Sequence of chain 1.A:
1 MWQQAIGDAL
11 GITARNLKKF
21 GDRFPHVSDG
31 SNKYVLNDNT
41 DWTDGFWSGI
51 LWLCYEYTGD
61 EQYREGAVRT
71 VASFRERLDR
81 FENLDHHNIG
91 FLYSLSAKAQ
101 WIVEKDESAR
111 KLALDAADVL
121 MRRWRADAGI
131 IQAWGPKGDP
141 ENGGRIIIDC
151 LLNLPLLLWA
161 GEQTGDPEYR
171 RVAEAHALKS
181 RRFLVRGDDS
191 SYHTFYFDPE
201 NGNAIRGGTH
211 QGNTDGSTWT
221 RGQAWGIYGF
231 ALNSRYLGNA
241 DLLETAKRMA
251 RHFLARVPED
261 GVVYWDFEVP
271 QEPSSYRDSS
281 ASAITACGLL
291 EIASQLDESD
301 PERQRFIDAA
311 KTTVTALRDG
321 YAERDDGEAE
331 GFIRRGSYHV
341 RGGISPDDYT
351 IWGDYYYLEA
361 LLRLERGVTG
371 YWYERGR

Binding-site contacts:
Ligand atom O6A contacts residue ARG221 of chain 1.A at 3.0 Å (salt-bridge).
Ligand atom O5 contacts residue TYR338 of chain 1.A at 3.2 Å (h-bond).
Ligand atom C5 contacts residue ASP149 of chain 1.A at 3.3 Å.
Ligand atom O6A contacts residue GLN211 of chain 1.A at 3.2 Å (h-bond).
Ligand atom C6 contacts residue HIS339 of chain 1.A at 2.9 Å.
Ligand atom C5 contacts residue ILE344 of chain 1.A at 3.4 Å (hydrophobic).
Ligand atom C5 contacts residue TRP42 of chain 1.A at 3.3 Å (hydrophobic).
Ligand atom C3 contacts residue TYR338 of chain 1.A at 3.4 Å (hydrophobic).
Ligand atom C1 contacts residue ILE344 of chain 1.A at 3.0 Å (hydrophobic).
Ligand atom C3 contacts residue TRP42 of chain 1.A at 3.5 Å (hydrophobic).
Ligand atom O3 contacts residue PHE91 of chain 1.A at 3.1 Å.
Ligand atom O2 contacts residue HIS87 of chain 1.A at 3.0 Å (h-bond).
Ligand atom C1 contacts residue TRP42 of chain 1.A at 3.5 Å (hydrophobic).
Ligand atom C3 contacts residue ASN88 of chain 1.A at 2.9 Å.
Ligand atom O6B contacts residue ASP149 of chain 1.A at 3.0 Å (salt-bridge).
Ligand atom O6B contacts residue TRP225 of chain 1.A at 3.3 Å (h-bond).
Ligand atom C1 contacts residue TYR338 of chain 1.A at 3.3 Å (hydrophobic).
Ligand atom C3 contacts residue ILE344 of chain 1.A at 3.5 Å (hydrophobic).
Ligand atom C6 contacts residue ASP149 of chain 1.A at 3.5 Å.
Ligand atom C4 contacts residue ASP149 of chain 1.A at 2.9 Å.
Ligand atom O1 contacts residue SER345 of chain 1.A at 2.7 Å (h-bond).
Ligand atom O2 contacts residue ILE344 of chain 1.A at 3.1 Å.
Ligand atom O6 contacts residue HIS339 of chain 1.A at 2.9 Å.
Ligand atom O6B contacts residue ARG221 of chain 1.A at 2.8 Å (salt-bridge).
Ligand atom C2 contacts residue ASN88 of chain 1.A at 3.2 Å.
Ligand atom O3 contacts residue HIS339 of chain 1.A at 2.7 Å (h-bond).
Ligand atom O3 contacts residue ASN88 of chain 1.A at 2.7 Å (h-bond).
Ligand atom O5 contacts residue ILE344 of chain 1.A at 3.6 Å.
Ligand atom O2 contacts residue ASN88 of chain 1.A at 2.4 Å (h-bond).
Ligand atom C4 contacts residue TRP42 of chain 1.A at 3.2 Å (hydrophobic).
Ligand atom O1 contacts residue VAL27 of chain 1.A at 3.5 Å.
Ligand atom C3 contacts residue TRP42 of chain 1.A at 3.3 Å (hydrophobic).
Ligand atom O3 contacts residue ASP149 of chain 1.A at 3.1 Å.
Ligand atom C6 contacts residue TRP42 of chain 1.A at 3.4 Å (hydrophobic).
Ligand atom C5 contacts residue HIS339 of chain 1.A at 3.6 Å.
Ligand atom O6 contacts residue GLN211 of chain 1.A at 3.5 Å (h-bond).
Ligand atom C5 contacts residue TYR338 of chain 1.A at 3.1 Å (hydrophobic).
Ligand atom C2 contacts residue TYR338 of chain 1.A at 3.4 Å (hydrophobic).
Ligand atom O5 contacts residue HIS339 of chain 1.A at 3.3 Å (h-bond).
Ligand atom O2 contacts residue TYR338 of chain 1.A at 3.3 Å.

The small molecule below binds the protein below.
Small molecule (SMILES): C[C@@H]1O[C@@H](O[C@@H]2[C@@H](O)[C@H](O)O[C@H](CO)[C@H]2O)[C@H](O)[C@H](O)[C@H]1O[C@@H]1O[C@H](CO)[C@@H](O[C@@H]2OC(C(=O)O)=C[C@H](O)[C@H]2O)[C@H](O)[C@H]1O